Binding-site contacts:
Ligand atom O5 contacts residue ASN294 of chain 1.CA at 2.4 Å (h-bond).
Ligand atom O5 contacts residue THR310 of chain 1.CA at 4.0 Å.
Ligand atom N2 contacts residue ASN294 of chain 1.CA at 2.9 Å (h-bond).
Ligand atom C3 contacts residue ASN294 of chain 1.CA at 3.8 Å.
Ligand atom C1 contacts residue THR296 of chain 1.CA at 3.7 Å.
Ligand atom O5 contacts residue MET318 of chain 1.CA at 3.9 Å.
Ligand atom C1 contacts residue ASN294 of chain 1.CA at 1.4 Å.
Ligand atom O7 contacts residue ASP312 of chain 1.CA at 4.0 Å.
Ligand atom C8 contacts residue ASN294 of chain 1.CA at 4.2 Å.
Ligand atom C6 contacts residue MET318 of chain 1.CA at 4.4 Å (hydrophobic).
Ligand atom C7 contacts residue ASN294 of chain 1.CA at 3.2 Å.
Ligand atom O5 contacts residue THR296 of chain 1.CA at 3.5 Å.
Ligand atom C5 contacts residue THR296 of chain 1.CA at 3.8 Å.
Ligand atom C4 contacts residue ASN294 of chain 1.CA at 4.2 Å.
Ligand atom C6 contacts residue THR296 of chain 1.CA at 4.3 Å.
Ligand atom C4 contacts residue MET318 of chain 1.CA at 4.3 Å (hydrophobic).
Ligand atom C1 contacts residue THR310 of chain 1.CA at 4.1 Å.
Ligand atom C2 contacts residue ASN294 of chain 1.CA at 2.5 Å.
Ligand atom C5 contacts residue ASN294 of chain 1.CA at 3.7 Å.
Ligand atom O7 contacts residue ASN294 of chain 1.CA at 3.0 Å (h-bond).
Ligand atom C5 contacts residue MET318 of chain 1.CA at 4.5 Å (hydrophobic).

The small molecule below binds the protein below.
Small molecule (SMILES): CC(=O)N[C@@H]1[C@@H](O)[C@H](O)[C@@H](CO)O[C@H]1O

Sequence of chain 1.CA:
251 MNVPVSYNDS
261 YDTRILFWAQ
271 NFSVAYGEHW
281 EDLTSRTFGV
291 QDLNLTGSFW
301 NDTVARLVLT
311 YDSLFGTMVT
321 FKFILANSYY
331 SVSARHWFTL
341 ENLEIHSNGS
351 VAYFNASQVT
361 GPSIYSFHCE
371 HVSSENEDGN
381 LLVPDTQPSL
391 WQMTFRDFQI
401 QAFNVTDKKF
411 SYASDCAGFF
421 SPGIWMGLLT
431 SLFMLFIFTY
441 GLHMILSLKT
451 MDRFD